This small molecule binds to this protein.
Small molecule (SMILES): O=C(CCN1C(=O)COc2ccccc21)OCc1nc2scc(-c3ccccc3)c2c(=O)[nH]1

Binding-site contacts:
Ligand atom C13 contacts residue ILE429 of chain 1.C at 3.5 Å (hydrophobic).
Ligand atom O09 contacts residue PHE468 of chain 1.C at 3.4 Å.
Ligand atom C20 contacts residue MET603 of chain 1.C at 3.6 Å (hydrophobic).
Ligand atom N19 contacts residue MET603 of chain 1.C at 3.5 Å.
Ligand atom N33 contacts residue ASP406 of chain 1.C at 2.7 Å (salt-bridge).
Ligand atom C12 contacts residue TYR467 of chain 1.C at 3.5 Å (hydrophobic).
Ligand atom C12 contacts residue ILE429 of chain 1.C at 3.8 Å (hydrophobic).
Ligand atom N19 contacts residue TYR467 of chain 1.C at 3.8 Å.
Ligand atom C18 contacts residue ASP406 of chain 1.C at 3.7 Å.
Ligand atom C30 contacts residue MET603 of chain 1.C at 3.5 Å (hydrophobic).
Ligand atom C17 contacts residue TYR415 of chain 1.C at 3.3 Å (hydrophobic).
Ligand atom C11 contacts residue TYR467 of chain 1.C at 3.7 Å (hydrophobic).
Ligand atom C28 contacts residue LEU421 of chain 1.C at 3.9 Å (hydrophobic).
Ligand atom O32 contacts residue ASP406 of chain 1.C at 2.9 Å (salt-bridge).
Ligand atom C13 contacts residue TYR467 of chain 1.C at 3.9 Å (hydrophobic).
Ligand atom C18 contacts residue TYR415 of chain 1.C at 3.1 Å (hydrophobic).
Ligand atom C26 contacts residue GLU294 of chain 1.C at 3.7 Å.
Ligand atom C29 contacts residue LEU421 of chain 1.C at 3.7 Å (hydrophobic).
Ligand atom C31 contacts residue MET603 of chain 1.C at 3.8 Å (hydrophobic).
Ligand atom C31 contacts residue ASP406 of chain 1.C at 3.1 Å.
Ligand atom O16 contacts residue LEU402 of chain 1.C at 3.8 Å.
Ligand atom C20 contacts residue HIS426 of chain 1.C at 3.8 Å.
Ligand atom C03 contacts residue MET603 of chain 1.C at 3.9 Å (hydrophobic).
Ligand atom C20 contacts residue TYR467 of chain 1.C at 3.8 Å (hydrophobic).
Ligand atom C27 contacts residue GLU294 of chain 1.C at 3.7 Å.
Ligand atom S21 contacts residue LEU421 of chain 1.C at 3.2 Å (h-bond).
Ligand atom C31 contacts residue TYR415 of chain 1.C at 3.8 Å (hydrophobic).
Ligand atom C31 contacts residue ARG606 of chain 1.C at 3.9 Å.
Ligand atom N19 contacts residue TYR415 of chain 1.C at 3.4 Å (h-bond).
Ligand atom N33 contacts residue TYR415 of chain 1.C at 3.4 Å (h-bond).
Ligand atom N19 contacts residue HIS426 of chain 1.C at 3.3 Å (h-bond).
Ligand atom S21 contacts residue TYR467 of chain 1.C at 3.0 Å (h-bond).
Ligand atom C11 contacts residue PHE468 of chain 1.C at 3.5 Å (hydrophobic).
Ligand atom C02 contacts residue MET603 of chain 1.C at 3.6 Å (hydrophobic).
Ligand atom C04 contacts residue GLU403 of chain 1.C at 3.5 Å.
Ligand atom N33 contacts residue MET603 of chain 1.C at 3.9 Å.
Ligand atom O07 contacts residue LEU402 of chain 1.C at 3.3 Å.
Ligand atom O01 contacts residue MET603 of chain 1.C at 3.3 Å (h-bond).
Ligand atom O32 contacts residue ARG606 of chain 1.C at 2.9 Å (salt-bridge).
Ligand atom C22 contacts residue LEU421 of chain 1.C at 3.4 Å (hydrophobic).

Sequence of chain 1.C:
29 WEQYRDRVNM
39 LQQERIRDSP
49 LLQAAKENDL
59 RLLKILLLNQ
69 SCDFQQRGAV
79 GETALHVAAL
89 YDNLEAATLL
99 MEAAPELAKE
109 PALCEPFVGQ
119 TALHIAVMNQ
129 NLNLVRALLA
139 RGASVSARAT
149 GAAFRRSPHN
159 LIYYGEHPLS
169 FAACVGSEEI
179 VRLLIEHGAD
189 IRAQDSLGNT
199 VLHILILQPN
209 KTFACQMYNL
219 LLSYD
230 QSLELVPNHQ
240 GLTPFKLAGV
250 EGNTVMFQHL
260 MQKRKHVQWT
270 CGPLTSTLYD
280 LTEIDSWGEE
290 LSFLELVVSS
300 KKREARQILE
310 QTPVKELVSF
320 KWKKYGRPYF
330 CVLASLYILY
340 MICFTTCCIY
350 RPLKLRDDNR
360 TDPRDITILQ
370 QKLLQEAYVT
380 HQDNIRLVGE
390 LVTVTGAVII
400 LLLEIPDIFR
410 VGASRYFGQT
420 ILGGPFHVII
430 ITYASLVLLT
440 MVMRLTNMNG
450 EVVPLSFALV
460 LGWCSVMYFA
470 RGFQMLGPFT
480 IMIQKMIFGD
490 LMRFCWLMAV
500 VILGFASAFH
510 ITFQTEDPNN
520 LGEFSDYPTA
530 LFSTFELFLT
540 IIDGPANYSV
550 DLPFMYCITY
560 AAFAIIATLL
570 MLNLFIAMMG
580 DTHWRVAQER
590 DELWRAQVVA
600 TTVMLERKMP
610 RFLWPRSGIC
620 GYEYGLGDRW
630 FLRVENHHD